Binding-site contacts:
Ligand atom C3 contacts residue ASN558 of chain 1.D at 3.8 Å.
Ligand atom O5 contacts residue ASN558 of chain 1.D at 2.5 Å (h-bond).
Ligand atom C5 contacts residue ASN558 of chain 1.D at 3.7 Å.
Ligand atom C7 contacts residue ASN558 of chain 1.D at 3.5 Å.
Ligand atom O7 contacts residue LYS325 of chain 1.D at 4.0 Å.
Ligand atom O7 contacts residue ASN558 of chain 1.D at 4.0 Å.
Ligand atom C8 contacts residue LYS325 of chain 1.D at 3.4 Å.
Ligand atom C1 contacts residue ASN558 of chain 1.D at 1.4 Å.
Ligand atom C4 contacts residue ASN558 of chain 1.D at 4.3 Å.
Ligand atom C7 contacts residue LYS325 of chain 1.D at 4.0 Å.
Ligand atom C2 contacts residue ASN558 of chain 1.D at 2.4 Å.
Ligand atom N2 contacts residue ASN558 of chain 1.D at 2.8 Å (h-bond).
Ligand atom C6 contacts residue LYS325 of chain 1.D at 4.1 Å.

Sequence of chain 1.D:
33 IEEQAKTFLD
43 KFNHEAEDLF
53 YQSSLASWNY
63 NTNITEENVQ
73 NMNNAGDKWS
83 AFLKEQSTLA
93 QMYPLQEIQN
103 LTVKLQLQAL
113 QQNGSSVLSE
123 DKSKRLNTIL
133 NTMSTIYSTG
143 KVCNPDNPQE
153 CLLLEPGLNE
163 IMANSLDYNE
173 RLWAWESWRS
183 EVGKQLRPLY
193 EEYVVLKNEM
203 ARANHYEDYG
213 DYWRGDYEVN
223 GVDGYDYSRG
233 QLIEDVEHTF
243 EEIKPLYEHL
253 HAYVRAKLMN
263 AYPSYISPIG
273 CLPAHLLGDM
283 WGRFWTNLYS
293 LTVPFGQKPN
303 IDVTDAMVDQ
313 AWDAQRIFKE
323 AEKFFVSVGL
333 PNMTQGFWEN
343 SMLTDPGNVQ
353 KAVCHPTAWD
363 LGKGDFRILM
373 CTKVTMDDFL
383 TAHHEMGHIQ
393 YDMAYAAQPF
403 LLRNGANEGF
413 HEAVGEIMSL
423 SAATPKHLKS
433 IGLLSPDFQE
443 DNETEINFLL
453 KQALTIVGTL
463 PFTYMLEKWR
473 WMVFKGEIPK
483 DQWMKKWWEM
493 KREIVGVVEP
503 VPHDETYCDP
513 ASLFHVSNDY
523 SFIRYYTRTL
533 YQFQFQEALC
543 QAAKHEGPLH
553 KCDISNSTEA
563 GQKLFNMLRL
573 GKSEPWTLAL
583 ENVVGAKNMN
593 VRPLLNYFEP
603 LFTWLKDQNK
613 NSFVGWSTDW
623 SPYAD

The protein below binds the small molecule below.
Small molecule (SMILES): CC(=O)N[C@H]1[C@H](O[C@H]2[C@H](O)[C@@H](NC(C)=O)CO[C@@H]2CO)O[C@H](CO)[C@@H](O)[C@@H]1O